Sequence of chain 1.A:
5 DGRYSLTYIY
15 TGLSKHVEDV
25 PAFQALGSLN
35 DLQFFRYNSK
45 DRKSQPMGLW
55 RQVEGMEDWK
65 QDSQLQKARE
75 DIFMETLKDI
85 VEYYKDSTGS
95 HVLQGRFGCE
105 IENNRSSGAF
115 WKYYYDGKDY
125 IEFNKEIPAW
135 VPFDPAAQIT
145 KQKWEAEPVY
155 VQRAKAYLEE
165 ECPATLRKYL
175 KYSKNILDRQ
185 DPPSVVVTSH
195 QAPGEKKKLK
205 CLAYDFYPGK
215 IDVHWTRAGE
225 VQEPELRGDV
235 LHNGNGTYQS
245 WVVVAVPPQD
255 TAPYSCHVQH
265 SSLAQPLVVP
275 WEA

The protein below binds the small molecule below.
Small molecule (SMILES): CC(=O)N[C@@H]1[C@@H](O)[C@H](O)[C@@H](CO)O[C@H]1O

Binding-site contacts:
Ligand atom C5 contacts residue ASN108 of chain 1.A at 3.7 Å.
Ligand atom C1 contacts residue ASN108 of chain 1.A at 1.4 Å.
Ligand atom N2 contacts residue ASN108 of chain 1.A at 2.9 Å (h-bond).
Ligand atom C8 contacts residue ARG171 of chain 1.A at 4.3 Å.
Ligand atom C2 contacts residue ASN108 of chain 1.A at 2.5 Å.
Ligand atom C4 contacts residue ASN108 of chain 1.A at 4.2 Å.
Ligand atom C7 contacts residue ASN108 of chain 1.A at 3.8 Å.
Ligand atom C1 contacts residue ARG171 of chain 1.A at 3.8 Å.
Ligand atom C2 contacts residue ARG171 of chain 1.A at 3.7 Å.
Ligand atom O5 contacts residue ASN108 of chain 1.A at 2.4 Å (h-bond).
Ligand atom C3 contacts residue ASN108 of chain 1.A at 3.8 Å.
Ligand atom C8 contacts residue ASN108 of chain 1.A at 3.1 Å.
Ligand atom N2 contacts residue ARG171 of chain 1.A at 3.1 Å (salt-bridge).
Ligand atom C7 contacts residue ARG171 of chain 1.A at 4.0 Å.